Sequence of chain 6.A:
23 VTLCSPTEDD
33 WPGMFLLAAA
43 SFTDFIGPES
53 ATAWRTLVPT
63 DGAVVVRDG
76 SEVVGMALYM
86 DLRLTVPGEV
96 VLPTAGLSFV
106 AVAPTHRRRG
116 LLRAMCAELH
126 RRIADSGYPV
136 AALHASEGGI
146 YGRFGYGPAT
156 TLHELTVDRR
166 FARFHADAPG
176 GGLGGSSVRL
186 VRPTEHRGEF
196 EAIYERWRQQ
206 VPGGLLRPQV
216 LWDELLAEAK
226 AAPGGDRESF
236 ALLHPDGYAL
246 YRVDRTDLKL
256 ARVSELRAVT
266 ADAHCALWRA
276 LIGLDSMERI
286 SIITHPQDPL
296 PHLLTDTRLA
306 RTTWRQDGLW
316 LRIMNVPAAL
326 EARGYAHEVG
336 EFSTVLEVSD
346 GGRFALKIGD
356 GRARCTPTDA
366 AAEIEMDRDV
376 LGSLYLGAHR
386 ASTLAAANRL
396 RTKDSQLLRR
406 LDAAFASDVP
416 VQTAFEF

Binding-site contacts:
Ligand atom O1 contacts residue ILE48 of chain 6.A at 3.7 Å.
Ligand atom CL contacts residue PHE104 of chain 6.A at 3.9 Å.
Ligand atom CL contacts residue ALA53 of chain 6.A at 3.6 Å.
Ligand atom C3 contacts residue ILE48 of chain 6.A at 4.0 Å (hydrophobic).
Ligand atom C13 contacts residue PHE422 of chain 6.A at 3.9 Å (hydrophobic).
Ligand atom O1 contacts residue PHE47 of chain 6.A at 3.5 Å.
Ligand atom C5 contacts residue PHE422 of chain 6.A at 3.8 Å (hydrophobic).
Ligand atom C12 contacts residue SER141 of chain 6.A at 3.6 Å.
Ligand atom C6 contacts residue ILE48 of chain 6.A at 4.0 Å (hydrophobic).
Ligand atom C15 contacts residue MET85 of chain 6.A at 3.8 Å (hydrophobic).
Ligand atom O2 contacts residue SER103 of chain 6.A at 3.6 Å (h-bond).
Ligand atom O contacts residue SER141 of chain 6.A at 3.5 Å.
Ligand atom O2 contacts residue PHE104 of chain 6.A at 3.2 Å (h-bond).
Ligand atom C4 contacts residue PHE422 of chain 6.A at 3.8 Å (hydrophobic).
Ligand atom O1 contacts residue PHE104 of chain 6.A at 3.7 Å.
Ligand atom C16 contacts residue LEU83 of chain 6.A at 3.9 Å (hydrophobic).
Ligand atom C1 contacts residue ALA53 of chain 6.A at 3.9 Å (hydrophobic).
Ligand atom C1 contacts residue PHE104 of chain 6.A at 3.5 Å (hydrophobic).
Ligand atom C15 contacts residue LEU83 of chain 6.A at 3.9 Å (hydrophobic).
Ligand atom C4 contacts residue SER103 of chain 6.A at 3.8 Å.
Ligand atom O2 contacts residue PHE44 of chain 6.A at 3.7 Å.
Ligand atom C2 contacts residue SER103 of chain 6.A at 3.6 Å.
Ligand atom N contacts residue PHE422 of chain 6.A at 4.0 Å.
Ligand atom C14 contacts residue SER103 of chain 6.A at 3.3 Å.
Ligand atom S contacts residue SER103 of chain 6.A at 4.0 Å.
Ligand atom C12 contacts residue HIS139 of chain 6.A at 3.3 Å.
Ligand atom C4 contacts residue ILE48 of chain 6.A at 3.9 Å (hydrophobic).
Ligand atom C13 contacts residue HIS139 of chain 6.A at 3.8 Å.
Ligand atom O contacts residue ALA140 of chain 6.A at 3.6 Å (h-bond).
Ligand atom C9 contacts residue GLU421 of chain 6.A at 3.7 Å.
Ligand atom C3 contacts residue SER103 of chain 6.A at 3.5 Å.
Ligand atom C contacts residue PHE104 of chain 6.A at 3.9 Å (hydrophobic).
Ligand atom C5 contacts residue TRP56 of chain 6.A at 3.3 Å (hydrophobic).
Ligand atom C12 contacts residue ALA140 of chain 6.A at 3.6 Å (hydrophobic).
Ligand atom C6 contacts residue PHE422 of chain 6.A at 3.9 Å (hydrophobic).
Ligand atom CL contacts residue TRP33 of chain 6.A at 3.8 Å.
Ligand atom C14 contacts residue TRP56 of chain 6.A at 3.9 Å (hydrophobic).
Ligand atom C15 contacts residue TRP56 of chain 6.A at 3.7 Å (hydrophobic).
Ligand atom C16 contacts residue TRP56 of chain 6.A at 4.0 Å (hydrophobic).
Ligand atom C contacts residue ALA53 of chain 6.A at 3.8 Å (hydrophobic).

This protein binds this small molecule.
Small molecule (SMILES): CC1=C(c2cccc(Cl)c2)S(=O)(=O)N=C1NCCCN1CCOCC1